This protein binds this small molecule.
Small molecule (SMILES): CC(=O)N[C@H]1[C@H](O[C@H]2[C@H](O)[C@@H](NC(C)=O)CO[C@@H]2CO)O[C@H](CO)[C@@H](O[C@@H]2O[C@H](CO)[C@@H](O)[C@H](O)[C@@H]2O)[C@@H]1O

Binding-site contacts:
Ligand atom C4 contacts residue ASN306 of chain 1.F at 4.3 Å.
Ligand atom N2 contacts residue ASN306 of chain 1.F at 2.9 Å (h-bond).
Ligand atom C5 contacts residue ASN306 of chain 1.F at 3.6 Å.
Ligand atom C3 contacts residue ASN306 of chain 1.F at 3.8 Å.
Ligand atom C2 contacts residue ASN306 of chain 1.F at 2.5 Å.
Ligand atom C7 contacts residue ASN306 of chain 1.F at 3.8 Å.
Ligand atom O7 contacts residue ASN306 of chain 1.F at 3.8 Å.
Ligand atom O5 contacts residue ASN306 of chain 1.F at 2.3 Å (h-bond).
Ligand atom C1 contacts residue ASN306 of chain 1.F at 1.4 Å.
Ligand atom O6 contacts residue ASN306 of chain 1.F at 4.5 Å.

Sequence of chain 1.F:
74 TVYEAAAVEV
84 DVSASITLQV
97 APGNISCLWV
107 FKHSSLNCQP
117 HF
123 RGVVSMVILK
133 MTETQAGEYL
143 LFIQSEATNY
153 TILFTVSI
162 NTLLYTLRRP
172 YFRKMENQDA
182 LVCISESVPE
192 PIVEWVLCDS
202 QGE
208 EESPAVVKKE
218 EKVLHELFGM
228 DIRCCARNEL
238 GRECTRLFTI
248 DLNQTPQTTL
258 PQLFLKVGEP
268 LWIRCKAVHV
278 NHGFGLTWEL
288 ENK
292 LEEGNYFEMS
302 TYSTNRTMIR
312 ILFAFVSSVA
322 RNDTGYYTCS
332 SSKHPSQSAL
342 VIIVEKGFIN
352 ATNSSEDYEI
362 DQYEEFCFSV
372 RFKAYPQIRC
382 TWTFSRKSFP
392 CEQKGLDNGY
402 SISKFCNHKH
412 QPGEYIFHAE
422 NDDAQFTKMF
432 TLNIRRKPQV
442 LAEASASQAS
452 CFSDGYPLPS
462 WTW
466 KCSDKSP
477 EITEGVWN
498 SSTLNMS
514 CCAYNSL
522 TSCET